This protein binds this small molecule.
Small molecule (SMILES): CC(=O)N[C@@H]1[C@@H](O)[C@H](O)[C@@H](CO)O[C@H]1O

Sequence of chain 1.A:
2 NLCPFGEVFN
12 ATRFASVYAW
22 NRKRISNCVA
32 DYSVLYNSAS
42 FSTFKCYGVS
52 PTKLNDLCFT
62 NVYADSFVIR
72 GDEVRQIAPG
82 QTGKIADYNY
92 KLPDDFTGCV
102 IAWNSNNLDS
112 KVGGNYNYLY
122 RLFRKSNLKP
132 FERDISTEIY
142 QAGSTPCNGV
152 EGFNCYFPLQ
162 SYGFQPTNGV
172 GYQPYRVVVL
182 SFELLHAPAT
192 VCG

Binding-site contacts:
Ligand atom C7 contacts residue GLY7 of chain 1.A at 3.3 Å.
Ligand atom C3 contacts residue VAL35 of chain 1.A at 4.2 Å (hydrophobic).
Ligand atom C8 contacts residue LEU36 of chain 1.A at 4.4 Å (hydrophobic).
Ligand atom C3 contacts residue ASN11 of chain 1.A at 3.8 Å.
Ligand atom O3 contacts residue VAL35 of chain 1.A at 2.9 Å.
Ligand atom N2 contacts residue ASN11 of chain 1.A at 2.9 Å (h-bond).
Ligand atom O7 contacts residue VAL35 of chain 1.A at 3.7 Å.
Ligand atom C2 contacts residue ASN11 of chain 1.A at 2.5 Å.
Ligand atom C1 contacts residue ASN11 of chain 1.A at 1.4 Å.
Ligand atom C7 contacts residue ASN11 of chain 1.A at 3.8 Å.
Ligand atom O7 contacts residue ASN11 of chain 1.A at 4.3 Å.
Ligand atom O5 contacts residue ASN11 of chain 1.A at 2.4 Å (h-bond).
Ligand atom C8 contacts residue PHE10 of chain 1.A at 3.3 Å (hydrophobic).
Ligand atom N2 contacts residue PHE10 of chain 1.A at 4.2 Å.
Ligand atom C8 contacts residue PHE6 of chain 1.A at 3.2 Å (hydrophobic).
Ligand atom O7 contacts residue GLY7 of chain 1.A at 3.3 Å.
Ligand atom C8 contacts residue VAL35 of chain 1.A at 4.2 Å (hydrophobic).
Ligand atom O7 contacts residue PHE6 of chain 1.A at 4.2 Å.
Ligand atom C7 contacts residue PHE10 of chain 1.A at 4.3 Å (hydrophobic).
Ligand atom C5 contacts residue ASN11 of chain 1.A at 3.7 Å.
Ligand atom C7 contacts residue VAL35 of chain 1.A at 4.1 Å (hydrophobic).
Ligand atom C8 contacts residue GLY7 of chain 1.A at 3.3 Å.
Ligand atom C7 contacts residue PHE6 of chain 1.A at 4.1 Å (hydrophobic).
Ligand atom C4 contacts residue ASN11 of chain 1.A at 4.2 Å.
Ligand atom N2 contacts residue GLY7 of chain 1.A at 4.1 Å.